Sequence of chain 1.C:
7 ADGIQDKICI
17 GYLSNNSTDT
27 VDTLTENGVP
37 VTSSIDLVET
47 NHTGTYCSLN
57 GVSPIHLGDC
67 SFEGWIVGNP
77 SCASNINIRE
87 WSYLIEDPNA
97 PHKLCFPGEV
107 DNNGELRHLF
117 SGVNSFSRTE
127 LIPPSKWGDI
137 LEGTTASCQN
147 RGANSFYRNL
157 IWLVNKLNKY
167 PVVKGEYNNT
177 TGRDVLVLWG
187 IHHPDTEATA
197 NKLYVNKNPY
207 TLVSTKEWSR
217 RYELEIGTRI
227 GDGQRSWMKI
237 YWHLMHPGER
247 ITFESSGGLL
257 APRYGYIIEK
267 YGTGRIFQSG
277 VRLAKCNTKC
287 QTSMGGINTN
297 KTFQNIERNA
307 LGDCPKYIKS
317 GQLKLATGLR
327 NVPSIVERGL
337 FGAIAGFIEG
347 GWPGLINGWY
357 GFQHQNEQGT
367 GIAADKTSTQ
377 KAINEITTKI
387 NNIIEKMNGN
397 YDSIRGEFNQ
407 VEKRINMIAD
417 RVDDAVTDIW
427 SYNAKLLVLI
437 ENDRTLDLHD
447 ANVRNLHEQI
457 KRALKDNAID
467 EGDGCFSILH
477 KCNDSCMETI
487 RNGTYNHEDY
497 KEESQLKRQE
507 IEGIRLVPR

Binding-site contacts:
Ligand atom N2 contacts residue ASN488 of chain 1.C at 2.9 Å (h-bond).
Ligand atom O5 contacts residue ASN488 of chain 1.C at 2.4 Å (h-bond).
Ligand atom C1 contacts residue THR490 of chain 1.C at 3.6 Å.
Ligand atom O5 contacts residue THR485 of chain 1.C at 4.1 Å.
Ligand atom C8 contacts residue THR490 of chain 1.C at 3.8 Å.
Ligand atom C2 contacts residue ASN488 of chain 1.C at 2.3 Å.
Ligand atom C7 contacts residue THR490 of chain 1.C at 4.1 Å.
Ligand atom O5 contacts residue GLU484 of chain 1.C at 3.5 Å.
Ligand atom C1 contacts residue ASN488 of chain 1.C at 1.4 Å.
Ligand atom C5 contacts residue ASN488 of chain 1.C at 3.7 Å.
Ligand atom C1 contacts residue THR485 of chain 1.C at 4.5 Å.
Ligand atom C3 contacts residue ASN488 of chain 1.C at 3.7 Å.
Ligand atom C6 contacts residue GLU484 of chain 1.C at 4.0 Å.
Ligand atom C7 contacts residue ASN488 of chain 1.C at 3.4 Å.
Ligand atom O6 contacts residue GLU484 of chain 1.C at 3.1 Å.
Ligand atom C5 contacts residue GLU484 of chain 1.C at 4.4 Å.
Ligand atom C1 contacts residue GLU484 of chain 1.C at 4.2 Å.
Ligand atom C4 contacts residue ASN488 of chain 1.C at 4.0 Å.
Ligand atom O6 contacts residue SER481 of chain 1.C at 4.3 Å.
Ligand atom O7 contacts residue ASN488 of chain 1.C at 3.4 Å (h-bond).
Ligand atom C6 contacts residue SER481 of chain 1.C at 4.0 Å.
Ligand atom N2 contacts residue THR490 of chain 1.C at 3.6 Å.
Ligand atom C6 contacts residue THR485 of chain 1.C at 4.0 Å.
Ligand atom O5 contacts residue THR490 of chain 1.C at 4.1 Å.
Ligand atom C5 contacts residue THR485 of chain 1.C at 4.1 Å.

This small molecule binds to this protein.
Small molecule (SMILES): CC(=O)N[C@@H]1[C@@H](O)[C@H](O)[C@@H](CO)O[C@H]1O